Sequence of chain 1.B:
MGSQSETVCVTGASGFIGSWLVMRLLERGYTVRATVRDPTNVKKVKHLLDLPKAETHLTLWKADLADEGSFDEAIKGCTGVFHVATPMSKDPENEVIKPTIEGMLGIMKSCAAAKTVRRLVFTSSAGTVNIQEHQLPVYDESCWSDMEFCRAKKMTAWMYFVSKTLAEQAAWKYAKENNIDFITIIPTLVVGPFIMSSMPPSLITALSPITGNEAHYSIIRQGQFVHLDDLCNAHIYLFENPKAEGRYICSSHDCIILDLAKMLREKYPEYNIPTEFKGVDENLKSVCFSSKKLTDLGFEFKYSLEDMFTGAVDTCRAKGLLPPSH

Binding-site contacts:
Ligand atom O25 contacts residue LEU192 of chain 1.B at 3.8 Å.
Ligand atom O13 contacts residue SER128 of chain 1.B at 3.6 Å (h-bond).
Ligand atom O29 contacts residue SER205 of chain 1.B at 3.6 Å.
Ligand atom O23 contacts residue ASN133 of chain 1.B at 2.8 Å (h-bond).
Ligand atom O25 contacts residue GLN227 of chain 1.B at 2.7 Å (h-bond).
Ligand atom C9 contacts residue NAP1 of chain 1.H at 3.3 Å.
Ligand atom O29 contacts residue THR208 of chain 1.B at 2.5 Å (h-bond).
Ligand atom O27 contacts residue ALA129 of chain 1.B at 3.2 Å (h-bond).
Ligand atom C5 contacts residue THR208 of chain 1.B at 3.7 Å.
Ligand atom O29 contacts residue MYC1 of chain 1.J at 3.7 Å.
Ligand atom O27 contacts residue SER128 of chain 1.B at 2.6 Å (h-bond).
Ligand atom C17 contacts residue GLN227 of chain 1.B at 3.4 Å.
Ligand atom C17 contacts residue ALA129 of chain 1.B at 3.6 Å (hydrophobic).
Ligand atom O27 contacts residue GLY130 of chain 1.B at 3.6 Å.
Ligand atom C5 contacts residue LEU192 of chain 1.B at 3.6 Å (hydrophobic).
Ligand atom C18 contacts residue ALA129 of chain 1.B at 3.6 Å (hydrophobic).
Ligand atom C19 contacts residue GLY130 of chain 1.B at 3.7 Å.
Ligand atom C19 contacts residue ALA129 of chain 1.B at 3.8 Å (hydrophobic).
Ligand atom C10 contacts residue SER128 of chain 1.B at 3.6 Å.
Ligand atom O29 contacts residue PRO204 of chain 1.B at 3.2 Å (h-bond).
Ligand atom C18 contacts residue ASN133 of chain 1.B at 3.8 Å.
Ligand atom O30 contacts residue MYC1 of chain 1.J at 3.2 Å.
Ligand atom O24 contacts residue ASN133 of chain 1.B at 3.1 Å (h-bond).
Ligand atom C1 contacts residue MYC1 of chain 1.J at 3.4 Å.
Ligand atom C10 contacts residue NAP1 of chain 1.H at 3.6 Å.
Ligand atom O23 contacts residue ILE134 of chain 1.B at 3.5 Å.
Ligand atom O27 contacts residue NAP1 of chain 1.H at 3.3 Å.
Ligand atom O27 contacts residue MYC1 of chain 1.J at 3.3 Å (h-bond).
Ligand atom C16 contacts residue GLN227 of chain 1.B at 3.5 Å.
Ligand atom C2 contacts residue MYC1 of chain 1.J at 3.4 Å.
Ligand atom C10 contacts residue MYC1 of chain 1.J at 3.6 Å.
Ligand atom O30 contacts residue NAP1 of chain 1.H at 3.7 Å.
Ligand atom O24 contacts residue GLN227 of chain 1.B at 2.5 Å (h-bond).
Ligand atom O13 contacts residue MYC1 of chain 1.J at 3.1 Å.
Ligand atom O13 contacts residue NAP1 of chain 1.H at 3.0 Å.
Ligand atom C6 contacts residue MYC1 of chain 1.J at 3.7 Å.
Ligand atom C9 contacts residue MYC1 of chain 1.J at 3.4 Å.
Ligand atom C6 contacts residue THR208 of chain 1.B at 3.5 Å.
Ligand atom C5 contacts residue MYC1 of chain 1.J at 3.8 Å.
Ligand atom C3 contacts residue MYC1 of chain 1.J at 3.4 Å.

A protein and the small-molecule ligand that binds it are described below.
Small molecule (SMILES): O=c1c(O)c(-c2cc(O)c(O)c(O)c2)oc2cc(O)cc(O)c12